Sequence of chain 1.A:
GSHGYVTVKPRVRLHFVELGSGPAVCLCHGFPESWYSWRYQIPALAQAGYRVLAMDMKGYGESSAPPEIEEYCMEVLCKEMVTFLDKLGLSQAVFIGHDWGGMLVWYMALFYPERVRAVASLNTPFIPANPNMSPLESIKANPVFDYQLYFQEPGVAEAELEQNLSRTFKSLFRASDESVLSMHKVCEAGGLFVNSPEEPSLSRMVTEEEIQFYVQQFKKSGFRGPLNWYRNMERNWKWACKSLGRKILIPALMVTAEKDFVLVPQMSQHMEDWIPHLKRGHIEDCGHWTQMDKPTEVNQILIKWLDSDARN

Binding-site contacts:
Ligand atom C08 contacts residue ASP99 of chain 1.A at 3.4 Å.
Ligand atom C15 contacts residue HIS288 of chain 1.A at 3.4 Å.
Ligand atom C12 contacts residue ASP99 of chain 1.A at 3.6 Å.
Ligand atom F contacts residue MET183 of chain 1.A at 3.5 Å.
Ligand atom F02 contacts residue TRP289 of chain 1.A at 3.7 Å.
Ligand atom C06 contacts residue LEU263 of chain 1.A at 3.8 Å (hydrophobic).
Ligand atom C09 contacts residue TYR230 of chain 1.A at 3.7 Å (hydrophobic).
Ligand atom C1 contacts residue MET183 of chain 1.A at 3.8 Å (hydrophobic).
Ligand atom C10 contacts residue TRP100 of chain 1.A at 3.5 Å (hydrophobic).
Ligand atom F02 contacts residue PRO32 of chain 1.A at 3.8 Å.
Ligand atom N03 contacts residue LEU263 of chain 1.A at 3.7 Å.
Ligand atom N03 contacts residue MET103 of chain 1.A at 3.6 Å.
Ligand atom C12 contacts residue PHE31 of chain 1.A at 3.8 Å (hydrophobic).
Ligand atom O1 contacts residue TYR147 of chain 1.A at 2.5 Å (h-bond).
Ligand atom C17 contacts residue MET183 of chain 1.A at 3.7 Å (hydrophobic).
Ligand atom N02 contacts residue MET103 of chain 1.A at 3.6 Å.
Ligand atom C14 contacts residue ASP99 of chain 1.A at 3.5 Å.
Ligand atom C03 contacts residue PHE145 of chain 1.A at 3.6 Å (hydrophobic).
Ligand atom C11 contacts residue TYR147 of chain 1.A at 3.4 Å (hydrophobic).
Ligand atom C07 contacts residue ASP99 of chain 1.A at 3.3 Å.
Ligand atom C04 contacts residue PHE145 of chain 1.A at 3.7 Å (hydrophobic).
Ligand atom C09 contacts residue TRP100 of chain 1.A at 3.4 Å (hydrophobic).
Ligand atom C09 contacts residue GLN148 of chain 1.A at 3.7 Å.
Ligand atom C15 contacts residue VAL262 of chain 1.A at 3.7 Å (hydrophobic).
Ligand atom N1 contacts residue ASP99 of chain 1.A at 2.7 Å (salt-bridge).
Ligand atom C11 contacts residue ASP99 of chain 1.A at 3.4 Å.
Ligand atom C04 contacts residue PRO125 of chain 1.A at 3.8 Å (hydrophobic).
Ligand atom C03 contacts residue MET103 of chain 1.A at 3.6 Å (hydrophobic).
Ligand atom C16 contacts residue VAL262 of chain 1.A at 3.8 Å (hydrophobic).
Ligand atom F contacts residue LEU172 of chain 1.A at 3.4 Å.
Ligand atom F01 contacts residue MET183 of chain 1.A at 3.5 Å.
Ligand atom C14 contacts residue HIS288 of chain 1.A at 3.3 Å.
Ligand atom C12 contacts residue TYR230 of chain 1.A at 3.2 Å (hydrophobic).
Ligand atom F02 contacts residue PHE31 of chain 1.A at 3.5 Å.
Ligand atom C05 contacts residue MET103 of chain 1.A at 3.5 Å (hydrophobic).
Ligand atom N1 contacts residue TYR230 of chain 1.A at 3.2 Å (h-bond).
Ligand atom C11 contacts residue TYR230 of chain 1.A at 3.1 Å (hydrophobic).
Ligand atom C02 contacts residue MET103 of chain 1.A at 3.6 Å (hydrophobic).
Ligand atom N04 contacts residue MET103 of chain 1.A at 3.5 Å.
Ligand atom O1 contacts residue TYR230 of chain 1.A at 2.8 Å (h-bond).

A small-molecule ligand and the protein it binds are described below.
Small molecule (SMILES): CNc1nc(C)nc(N2CCC(C(=O)NCc3ccccc3C(F)(F)F)CC2)n1